Sequence of chain 1.B:
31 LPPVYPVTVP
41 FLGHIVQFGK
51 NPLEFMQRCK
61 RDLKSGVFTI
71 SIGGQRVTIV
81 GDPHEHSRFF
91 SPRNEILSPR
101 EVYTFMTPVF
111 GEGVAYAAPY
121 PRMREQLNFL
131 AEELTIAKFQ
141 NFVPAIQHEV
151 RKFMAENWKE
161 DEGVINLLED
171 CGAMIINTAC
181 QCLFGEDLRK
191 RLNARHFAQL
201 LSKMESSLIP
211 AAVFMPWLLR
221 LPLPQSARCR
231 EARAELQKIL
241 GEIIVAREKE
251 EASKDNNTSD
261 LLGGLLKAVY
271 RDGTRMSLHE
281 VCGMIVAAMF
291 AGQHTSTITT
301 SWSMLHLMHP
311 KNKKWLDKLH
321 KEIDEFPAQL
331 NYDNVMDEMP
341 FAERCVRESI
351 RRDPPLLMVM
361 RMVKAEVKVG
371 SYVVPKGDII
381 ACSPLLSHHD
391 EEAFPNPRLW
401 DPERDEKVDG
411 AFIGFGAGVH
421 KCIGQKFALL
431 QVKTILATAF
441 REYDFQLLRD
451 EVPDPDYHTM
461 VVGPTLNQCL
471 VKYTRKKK

Binding-site contacts:
Ligand atom C32 contacts residue LEU130 of chain 1.B at 3.9 Å (hydrophobic).
Ligand atom C1 contacts residue LEU356 of chain 1.B at 3.8 Å (hydrophobic).
Ligand atom C3 contacts residue TYR103 of chain 1.B at 4.2 Å (hydrophobic).
Ligand atom C3 contacts residue MET106 of chain 1.B at 3.8 Å (hydrophobic).
Ligand atom O8 contacts residue MET460 of chain 1.B at 3.6 Å.
Ligand atom C20 contacts residue TYR116 of chain 1.B at 3.4 Å (hydrophobic).
Ligand atom C34 contacts residue ALA291 of chain 1.B at 3.5 Å (hydrophobic).
Ligand atom C29 contacts residue LEU130 of chain 1.B at 4.0 Å (hydrophobic).
Ligand atom C21 contacts residue TYR116 of chain 1.B at 3.9 Å (hydrophobic).
Ligand atom C5 contacts residue MET358 of chain 1.B at 3.6 Å (hydrophobic).
Ligand atom C11 contacts residue VAL461 of chain 1.B at 3.7 Å (hydrophobic).
Ligand atom C3 contacts residue PHE105 of chain 1.B at 3.7 Å (hydrophobic).
Ligand atom C15 contacts residue MET106 of chain 1.B at 3.7 Å (hydrophobic).
Ligand atom C19 contacts residue PHE110 of chain 1.B at 3.6 Å (hydrophobic).
Ligand atom C28 contacts residue LEU130 of chain 1.B at 4.0 Å (hydrophobic).
Ligand atom C13 contacts residue LEU356 of chain 1.B at 4.1 Å (hydrophobic).
Ligand atom C9 contacts residue PHE105 of chain 1.B at 4.2 Å (hydrophobic).
Ligand atom O8 contacts residue MET358 of chain 1.B at 2.7 Å (h-bond).
Ligand atom C19 contacts residue MET106 of chain 1.B at 3.9 Å (hydrophobic).
Ligand atom C31 contacts residue LEU130 of chain 1.B at 3.8 Å (hydrophobic).
Ligand atom C14 contacts residue PHE290 of chain 1.B at 4.2 Å (hydrophobic).
Ligand atom C32 contacts residue ALA287 of chain 1.B at 3.7 Å (hydrophobic).
Ligand atom C31 contacts residue MET284 of chain 1.B at 3.8 Å (hydrophobic).
Ligand atom C26 contacts residue HEM1 of chain 1.G at 3.9 Å.
Ligand atom C17 contacts residue HEM1 of chain 1.G at 3.7 Å.
Ligand atom C14 contacts residue LEU356 of chain 1.B at 4.1 Å (hydrophobic).
Ligand atom C12 contacts residue LEU356 of chain 1.B at 4.2 Å (hydrophobic).
Ligand atom O8 contacts residue MET360 of chain 1.B at 4.1 Å.
Ligand atom C30 contacts residue GLN126 of chain 1.B at 4.2 Å.
Ligand atom C11 contacts residue LEU356 of chain 1.B at 3.9 Å (hydrophobic).
Ligand atom C33 contacts residue HEM1 of chain 1.G at 4.2 Å.
Ligand atom C35 contacts residue ALA291 of chain 1.B at 4.3 Å (hydrophobic).
Ligand atom C33 contacts residue TYR116 of chain 1.B at 3.8 Å (hydrophobic).
Ligand atom C14 contacts residue MET106 of chain 1.B at 4.0 Å (hydrophobic).
Ligand atom C35 contacts residue PHE290 of chain 1.B at 4.2 Å (hydrophobic).
Ligand atom C32 contacts residue ALA288 of chain 1.B at 3.6 Å (hydrophobic).
Ligand atom C4 contacts residue TYR103 of chain 1.B at 3.5 Å (hydrophobic).
Ligand atom C17 contacts residue LEU356 of chain 1.B at 4.0 Å (hydrophobic).
Ligand atom C5 contacts residue TYR103 of chain 1.B at 3.2 Å (hydrophobic).
Ligand atom C6 contacts residue MET358 of chain 1.B at 3.5 Å (hydrophobic).

A protein and the small-molecule ligand that binds it are described below.
Small molecule (SMILES): C=C(CC[C@@H](C)[C@H]1CC[C@@]2(C)C3=C(CC[C@]12C)[C@@]1(C)CC[C@H](O)[C@@H](C)[C@@H]1CC3)C(C)C